Binding-site contacts:
Ligand atom O6 contacts residue ARG110 of chain 50.E at 2.9 Å (salt-bridge).
Ligand atom N2 contacts residue LEU108 of chain 50.E at 2.7 Å (h-bond).
Ligand atom O3 contacts residue LEU108 of chain 50.E at 4.0 Å.
Ligand atom C2 contacts residue LEU108 of chain 50.E at 3.5 Å (hydrophobic).
Ligand atom C4 contacts residue ASN44 of chain 50.E at 4.3 Å.
Ligand atom C1 contacts residue LEU108 of chain 50.E at 3.9 Å (hydrophobic).
Ligand atom C5 contacts residue ARG110 of chain 50.E at 4.4 Å.
Ligand atom O7 contacts residue ASN44 of chain 50.E at 3.7 Å.
Ligand atom C8 contacts residue ILE109 of chain 50.E at 3.8 Å (hydrophobic).
Ligand atom O7 contacts residue LEU108 of chain 50.E at 3.7 Å.
Ligand atom C7 contacts residue THR146 of chain 50.E at 4.2 Å.
Ligand atom C8 contacts residue VAL62 of chain 50.E at 3.8 Å (hydrophobic).
Ligand atom C3 contacts residue LEU108 of chain 50.E at 3.5 Å (hydrophobic).
Ligand atom C7 contacts residue LEU108 of chain 50.E at 3.6 Å (hydrophobic).
Ligand atom O6 contacts residue GLU55 of chain 45.E at 3.7 Å.
Ligand atom C8 contacts residue LEU108 of chain 50.E at 3.7 Å (hydrophobic).
Ligand atom N2 contacts residue ASN44 of chain 50.E at 2.9 Å (h-bond).
Ligand atom C8 contacts residue ASN44 of chain 50.E at 4.5 Å.
Ligand atom C2 contacts residue ASN44 of chain 50.E at 2.5 Å.
Ligand atom C6 contacts residue ARG110 of chain 50.E at 3.5 Å.
Ligand atom O7 contacts residue THR146 of chain 50.E at 3.3 Å.
Ligand atom N2 contacts residue ILE109 of chain 50.E at 4.5 Å.
Ligand atom C5 contacts residue ASN44 of chain 50.E at 3.7 Å.
Ligand atom O6 contacts residue VAL45 of chain 50.E at 3.9 Å.
Ligand atom C3 contacts residue ASN44 of chain 50.E at 3.8 Å.
Ligand atom O5 contacts residue ASN44 of chain 50.E at 2.4 Å (h-bond).
Ligand atom C1 contacts residue ASN44 of chain 50.E at 1.4 Å.
Ligand atom C7 contacts residue ASN44 of chain 50.E at 3.4 Å.
Ligand atom C6 contacts residue GLU55 of chain 45.E at 3.5 Å.
Ligand atom C8 contacts residue THR146 of chain 50.E at 4.1 Å.

Sequence of chain 50.E:
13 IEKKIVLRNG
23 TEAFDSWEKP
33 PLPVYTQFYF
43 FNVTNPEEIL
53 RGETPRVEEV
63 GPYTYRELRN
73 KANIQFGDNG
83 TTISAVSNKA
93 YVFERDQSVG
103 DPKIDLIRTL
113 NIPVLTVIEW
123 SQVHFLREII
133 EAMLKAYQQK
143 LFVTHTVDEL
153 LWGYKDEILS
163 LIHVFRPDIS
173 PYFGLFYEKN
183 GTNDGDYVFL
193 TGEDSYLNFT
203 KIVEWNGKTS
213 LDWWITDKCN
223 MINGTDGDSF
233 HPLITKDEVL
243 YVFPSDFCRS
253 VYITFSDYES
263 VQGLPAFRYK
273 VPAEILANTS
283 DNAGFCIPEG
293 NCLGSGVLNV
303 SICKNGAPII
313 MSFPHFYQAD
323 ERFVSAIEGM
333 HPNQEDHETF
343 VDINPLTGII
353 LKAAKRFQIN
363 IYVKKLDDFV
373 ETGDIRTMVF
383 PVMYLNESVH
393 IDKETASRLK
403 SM

Sequence of chain 45.E:
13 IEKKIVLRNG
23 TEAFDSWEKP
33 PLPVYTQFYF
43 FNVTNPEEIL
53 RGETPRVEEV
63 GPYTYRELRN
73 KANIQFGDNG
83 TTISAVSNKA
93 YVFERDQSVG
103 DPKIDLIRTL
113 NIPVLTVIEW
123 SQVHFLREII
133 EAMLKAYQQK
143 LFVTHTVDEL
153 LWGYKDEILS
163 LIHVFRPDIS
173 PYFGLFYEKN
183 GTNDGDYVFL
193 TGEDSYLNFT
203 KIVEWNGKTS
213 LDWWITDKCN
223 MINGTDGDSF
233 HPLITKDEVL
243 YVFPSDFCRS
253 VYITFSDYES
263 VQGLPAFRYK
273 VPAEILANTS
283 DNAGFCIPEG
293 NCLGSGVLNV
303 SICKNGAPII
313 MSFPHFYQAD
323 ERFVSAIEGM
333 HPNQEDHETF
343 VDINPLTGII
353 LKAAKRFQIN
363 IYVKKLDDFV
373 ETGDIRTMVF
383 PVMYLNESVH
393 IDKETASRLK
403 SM

A protein and the small-molecule ligand that binds it are described below.
Small molecule (SMILES): CC(=O)N[C@H]1[C@H](O[C@H]2[C@H](O)[C@@H](NC(C)=O)CO[C@@H]2CO)O[C@H](CO)[C@@H](O[C@@H]2O[C@H](CO)[C@@H](O)[C@H](O[C@H]3O[C@H](CO)[C@@H](O)[C@H](O)[C@@H]3O)[C@@H]2O)[C@@H]1O